Sequence of chain 1.A:
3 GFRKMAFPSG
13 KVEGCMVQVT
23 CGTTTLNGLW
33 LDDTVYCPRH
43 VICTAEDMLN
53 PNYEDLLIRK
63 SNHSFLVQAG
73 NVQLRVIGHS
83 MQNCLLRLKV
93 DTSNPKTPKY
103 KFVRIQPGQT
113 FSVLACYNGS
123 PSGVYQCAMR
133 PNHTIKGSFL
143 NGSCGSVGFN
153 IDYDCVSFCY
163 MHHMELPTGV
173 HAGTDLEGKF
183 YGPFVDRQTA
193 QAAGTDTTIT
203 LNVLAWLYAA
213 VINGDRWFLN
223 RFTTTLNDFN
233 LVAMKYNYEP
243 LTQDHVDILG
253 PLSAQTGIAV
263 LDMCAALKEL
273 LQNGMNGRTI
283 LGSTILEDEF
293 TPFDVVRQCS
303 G

Binding-site contacts:
Ligand atom C11 contacts residue THR191 of chain 1.A at 3.6 Å.
Ligand atom C30 contacts residue ASN143 of chain 1.A at 3.6 Å.
Ligand atom O35 contacts residue CYS146 of chain 1.A at 2.6 Å (h-bond).
Ligand atom O33 contacts residue HIS164 of chain 1.A at 2.7 Å (h-bond).
Ligand atom C34 contacts residue CYS146 of chain 1.A at 1.8 Å (hydrophobic).
Ligand atom O37 contacts residue HIS42 of chain 1.A at 2.8 Å (h-bond).
Ligand atom N14 contacts residue GLN190 of chain 1.A at 3.0 Å (h-bond).
Ligand atom O33 contacts residue HIS173 of chain 1.A at 3.6 Å.
Ligand atom C3 contacts residue THR191 of chain 1.A at 3.6 Å.
Ligand atom O33 contacts residue GLU167 of chain 1.A at 3.4 Å.
Ligand atom C17 contacts residue GLN190 of chain 1.A at 3.5 Å.
Ligand atom O35 contacts residue GLY144 of chain 1.A at 3.6 Å.
Ligand atom C24 contacts residue CYS146 of chain 1.A at 2.7 Å (hydrophobic).
Ligand atom C19 contacts residue HIS165 of chain 1.A at 3.6 Å.
Ligand atom C1 contacts residue GLN190 of chain 1.A at 3.4 Å.
Ligand atom O13 contacts residue MET166 of chain 1.A at 3.3 Å.
Ligand atom C21 contacts residue HIS165 of chain 1.A at 3.6 Å.
Ligand atom C30 contacts residue LEU142 of chain 1.A at 3.6 Å (hydrophobic).
Ligand atom C32 contacts residue GLU167 of chain 1.A at 3.5 Å.
Ligand atom C36 contacts residue CYS146 of chain 1.A at 2.8 Å (hydrophobic).
Ligand atom N31 contacts residue PHE141 of chain 1.A at 3.2 Å (h-bond).
Ligand atom C5 contacts residue ALA192 of chain 1.A at 3.7 Å (hydrophobic).
Ligand atom C7 contacts residue GLU167 of chain 1.A at 3.6 Å.
Ligand atom C4 contacts residue ALA192 of chain 1.A at 3.6 Å (hydrophobic).
Ligand atom N8 contacts residue GLU167 of chain 1.A at 2.8 Å (salt-bridge).
Ligand atom N31 contacts residue GLU167 of chain 1.A at 3.2 Å (salt-bridge).
Ligand atom O2 contacts residue THR191 of chain 1.A at 3.5 Å (h-bond).
Ligand atom C29 contacts residue ASN143 of chain 1.A at 3.5 Å.
Ligand atom O2 contacts residue GLN190 of chain 1.A at 3.4 Å.
Ligand atom C10 contacts residue GLN190 of chain 1.A at 3.3 Å.
Ligand atom C18 contacts residue GLN190 of chain 1.A at 3.6 Å.
Ligand atom O37 contacts residue CYS146 of chain 1.A at 3.1 Å (h-bond).
Ligand atom O33 contacts residue PHE141 of chain 1.A at 3.5 Å.
Ligand atom N23 contacts residue CYS146 of chain 1.A at 3.0 Å (h-bond).
Ligand atom C26 contacts residue CYS146 of chain 1.A at 3.3 Å (hydrophobic).
Ligand atom O35 contacts residue SER145 of chain 1.A at 3.5 Å (h-bond).
Ligand atom O13 contacts residue GLU167 of chain 1.A at 2.9 Å (salt-bridge).
Ligand atom N23 contacts residue HIS165 of chain 1.A at 2.9 Å (h-bond).
Ligand atom C36 contacts residue HIS42 of chain 1.A at 3.3 Å.
Ligand atom C15 contacts residue HIS165 of chain 1.A at 3.3 Å.

The small molecule below binds the protein below.
Small molecule (SMILES): COc1cccc2[nH]c(C(=O)N[C@@H](CC(C)C)C(=O)N[C@@H](C[C@@H]3CCNC3=O)[C@H](O)CO)cc12